A protein and the small-molecule ligand that binds it are described below.
Small molecule (SMILES): Nc1ncnc2c1ncn2[C@@H]1O[C@H](COP(=O)(O)OP(=O)(O)OP(O)(O)=S)[C@@H](O)[C@H]1O

Binding-site contacts:
Ligand atom O4' contacts residue PHE183 of chain 1.C at 4.0 Å.
Ligand atom N6 contacts residue ARG50 of chain 1.A at 3.2 Å.
Ligand atom C5' contacts residue SER184 of chain 1.C at 4.1 Å.
Ligand atom O3B contacts residue LYS185 of chain 1.C at 3.8 Å.
Ligand atom O1B contacts residue LYS185 of chain 1.C at 2.2 Å.
Ligand atom N6 contacts residue ASN48 of chain 1.A at 3.4 Å (h-bond).
Ligand atom C4' contacts residue PHE183 of chain 1.C at 3.3 Å (hydrophobic).
Ligand atom PB contacts residue LYS185 of chain 1.C at 3.5 Å.
Ligand atom C2' contacts residue ARG50 of chain 1.A at 4.2 Å.
Ligand atom C5' contacts residue PHE183 of chain 1.C at 3.3 Å (hydrophobic).
Ligand atom N1 contacts residue TYR330 of chain 1.C at 3.8 Å.
Ligand atom C5' contacts residue PHE333 of chain 1.C at 3.9 Å (hydrophobic).
Ligand atom N3 contacts residue ARG50 of chain 1.A at 4.1 Å.
Ligand atom C4 contacts residue ARG50 of chain 1.A at 4.0 Å.
Ligand atom C6 contacts residue ARG50 of chain 1.A at 3.3 Å.
Ligand atom O5' contacts residue LYS185 of chain 1.C at 3.6 Å (salt-bridge).
Ligand atom PG contacts residue ARG50 of chain 1.A at 3.9 Å.
Ligand atom C1' contacts residue ILE182 of chain 1.C at 3.7 Å (hydrophobic).
Ligand atom O2A contacts residue ARG50 of chain 1.A at 3.6 Å.
Ligand atom N6 contacts residue TYR330 of chain 1.C at 3.0 Å (h-bond).
Ligand atom C8 contacts residue ARG50 of chain 1.A at 3.4 Å.
Ligand atom N1 contacts residue ASN48 of chain 1.A at 3.9 Å.
Ligand atom O3G contacts residue ARG50 of chain 1.A at 3.8 Å.
Ligand atom C6 contacts residue TYR330 of chain 1.C at 3.7 Å (hydrophobic).
Ligand atom N1 contacts residue ILE49 of chain 1.A at 3.8 Å.
Ligand atom O5' contacts residue PHE183 of chain 1.C at 3.8 Å.
Ligand atom N1 contacts residue ARG50 of chain 1.A at 2.9 Å (salt-bridge).
Ligand atom C5 contacts residue ARG50 of chain 1.A at 3.4 Å.
Ligand atom C6 contacts residue ASN48 of chain 1.A at 4.1 Å.
Ligand atom O1A contacts residue GLY334 of chain 1.C at 3.3 Å.
Ligand atom C2 contacts residue ARG50 of chain 1.A at 3.5 Å.
Ligand atom O2G contacts residue ARG50 of chain 1.A at 2.5 Å (salt-bridge).
Ligand atom O3A contacts residue LYS185 of chain 1.C at 3.4 Å.
Ligand atom C2 contacts residue LEU205 of chain 1.C at 4.1 Å (hydrophobic).
Ligand atom N3 contacts residue ILE182 of chain 1.C at 4.3 Å.
Ligand atom O4' contacts residue ILE182 of chain 1.C at 3.2 Å.
Ligand atom O5' contacts residue SER184 of chain 1.C at 4.2 Å.
Ligand atom O1A contacts residue PHE333 of chain 1.C at 3.9 Å.
Ligand atom N9 contacts residue ARG50 of chain 1.A at 4.2 Å.
Ligand atom N7 contacts residue ARG50 of chain 1.A at 3.2 Å.

Sequence of chain 1.A:
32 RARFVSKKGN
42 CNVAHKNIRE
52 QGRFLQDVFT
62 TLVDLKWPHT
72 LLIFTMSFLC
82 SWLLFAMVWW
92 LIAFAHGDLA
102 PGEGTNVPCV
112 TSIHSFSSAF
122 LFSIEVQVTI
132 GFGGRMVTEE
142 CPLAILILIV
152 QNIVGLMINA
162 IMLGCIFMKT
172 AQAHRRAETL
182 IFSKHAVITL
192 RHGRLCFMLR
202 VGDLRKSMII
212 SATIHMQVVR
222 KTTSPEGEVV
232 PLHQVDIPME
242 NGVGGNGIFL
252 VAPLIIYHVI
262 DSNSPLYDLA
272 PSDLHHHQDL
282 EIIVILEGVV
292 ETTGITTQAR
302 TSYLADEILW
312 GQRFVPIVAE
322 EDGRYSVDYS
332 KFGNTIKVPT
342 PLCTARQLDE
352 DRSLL

Sequence of chain 1.C:
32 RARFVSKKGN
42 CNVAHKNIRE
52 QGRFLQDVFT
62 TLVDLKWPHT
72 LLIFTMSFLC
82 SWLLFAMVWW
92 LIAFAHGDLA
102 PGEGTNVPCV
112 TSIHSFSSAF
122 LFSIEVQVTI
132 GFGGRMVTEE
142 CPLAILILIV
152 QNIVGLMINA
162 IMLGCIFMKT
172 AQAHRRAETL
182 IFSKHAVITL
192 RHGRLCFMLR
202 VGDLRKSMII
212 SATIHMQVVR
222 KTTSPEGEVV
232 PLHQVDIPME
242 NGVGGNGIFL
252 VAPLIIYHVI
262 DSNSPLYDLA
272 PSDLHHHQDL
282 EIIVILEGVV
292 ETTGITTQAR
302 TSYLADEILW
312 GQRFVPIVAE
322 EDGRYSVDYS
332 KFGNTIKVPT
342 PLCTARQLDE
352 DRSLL